Binding-site contacts:
Ligand atom N contacts residue LEU234 of chain 2.A at 3.2 Å.
Ligand atom O2P contacts residue ARG134 of chain 2.A at 2.8 Å (salt-bridge).
Ligand atom C contacts residue ASN231 of chain 2.A at 3.5 Å.
Ligand atom OG contacts residue GLU19 of chain 2.A at 2.5 Å (salt-bridge).
Ligand atom N contacts residue LEU179 of chain 2.A at 3.5 Å.
Ligand atom NH2 contacts residue GLY59 of chain 2.A at 3.6 Å (h-bond).
Ligand atom CB contacts residue ASN180 of chain 2.A at 3.2 Å.
Ligand atom CA contacts residue GLU19 of chain 2.A at 3.6 Å.
Ligand atom O contacts residue VAL183 of chain 2.A at 3.6 Å.
Ligand atom O contacts residue VAL51 of chain 2.A at 3.6 Å.
Ligand atom C contacts residue GLU19 of chain 2.A at 3.6 Å.
Ligand atom O contacts residue GLU187 of chain 2.A at 3.3 Å (salt-bridge).
Ligand atom O3P contacts residue TYR135 of chain 2.A at 2.6 Å (h-bond).
Ligand atom CA contacts residue GLU19 of chain 2.A at 3.7 Å.
Ligand atom O3P contacts residue ARG134 of chain 2.A at 2.9 Å (salt-bridge).
Ligand atom CB contacts residue ASN55 of chain 2.A at 3.4 Å.
Ligand atom C contacts residue ASN55 of chain 2.A at 3.5 Å.
Ligand atom P contacts residue ARG61 of chain 2.A at 3.6 Å.
Ligand atom NH2 contacts residue ASN55 of chain 2.A at 3.2 Å (h-bond).
Ligand atom O contacts residue ASN231 of chain 2.A at 2.9 Å (h-bond).
Ligand atom CB contacts residue GLU187 of chain 2.A at 3.4 Å.
Ligand atom O2P contacts residue ARG61 of chain 2.A at 2.9 Å (salt-bridge).
Ligand atom N contacts residue ASN180 of chain 2.A at 2.9 Å (h-bond).
Ligand atom CB contacts residue TRP235 of chain 2.A at 3.3 Å (hydrophobic).
Ligand atom NE contacts residue ASN55 of chain 2.A at 3.2 Å (h-bond).
Ligand atom CB contacts residue GLU19 of chain 2.A at 3.1 Å.
Ligand atom C contacts residue ASN180 of chain 2.A at 3.6 Å.
Ligand atom O contacts residue VAL51 of chain 2.A at 3.6 Å.
Ligand atom CA contacts residue ASN180 of chain 2.A at 3.4 Å.
Ligand atom CA contacts residue ASN55 of chain 2.A at 3.4 Å.
Ligand atom N contacts residue VAL51 of chain 2.A at 3.7 Å.
Ligand atom CG1 contacts residue GLY176 of chain 2.A at 3.7 Å.
Ligand atom N contacts residue ASN231 of chain 2.A at 2.7 Å (h-bond).
Ligand atom CA contacts residue ASN231 of chain 2.A at 3.4 Å.
Ligand atom O contacts residue LYS54 of chain 2.A at 3.5 Å.
Ligand atom O1P contacts residue ARG61 of chain 2.A at 2.9 Å (salt-bridge).
Ligand atom NH1 contacts residue GLY58 of chain 2.A at 3.7 Å.
Ligand atom O contacts residue ASN55 of chain 2.A at 2.9 Å (h-bond).
Ligand atom N contacts residue GLU19 of chain 2.A at 2.7 Å (salt-bridge).
Ligand atom CG2 contacts residue V0T1 of chain 2.D at 3.7 Å.

Sequence of chain 2.A:
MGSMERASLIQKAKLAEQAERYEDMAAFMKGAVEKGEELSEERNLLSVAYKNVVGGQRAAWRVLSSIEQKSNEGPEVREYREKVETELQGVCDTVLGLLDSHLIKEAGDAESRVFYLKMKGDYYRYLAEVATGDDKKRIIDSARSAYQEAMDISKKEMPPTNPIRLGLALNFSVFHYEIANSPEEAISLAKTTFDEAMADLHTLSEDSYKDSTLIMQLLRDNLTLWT

The small molecule below binds the protein below.
Small molecule (SMILES): CC[C@H](C)[C@H](NC(=O)[C@H](COP(=O)(O)O)NC(=O)CNC(=O)[C@H](C)N)C(=O)N1CC=C[C@H]1C(=O)NCC(=O)N[C@@H](CCCN=C(N)N)C(=O)N[C@@H](C)C(=O)N[C@@H](CO)C(=O)O